A protein and the small-molecule ligand that binds it are described below.
Small molecule (SMILES): O=S(=O)(Nc1cccc(-n2ncc(-c3nn[nH]n3)c2C2CC2)c1)c1ccccc1

Sequence of chain 1.A:
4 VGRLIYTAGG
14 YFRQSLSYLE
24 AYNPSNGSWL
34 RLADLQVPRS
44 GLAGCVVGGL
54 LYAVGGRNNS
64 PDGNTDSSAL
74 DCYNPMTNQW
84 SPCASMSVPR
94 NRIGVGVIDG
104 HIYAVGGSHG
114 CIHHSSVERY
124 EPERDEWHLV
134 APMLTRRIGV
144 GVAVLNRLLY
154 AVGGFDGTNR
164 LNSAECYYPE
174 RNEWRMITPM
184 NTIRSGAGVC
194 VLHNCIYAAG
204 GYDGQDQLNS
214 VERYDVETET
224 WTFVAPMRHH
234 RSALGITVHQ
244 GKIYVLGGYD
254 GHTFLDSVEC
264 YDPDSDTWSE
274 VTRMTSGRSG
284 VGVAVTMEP

Binding-site contacts:
Ligand atom N4 contacts residue ARG163 of chain 1.A at 3.0 Å (salt-bridge).
Ligand atom C8 contacts residue ARG95 of chain 1.A at 3.7 Å.
Ligand atom C1 contacts residue SER282 of chain 1.A at 3.4 Å.
Ligand atom N5 contacts residue DMS1 of chain 1.L at 3.7 Å.
Ligand atom C12 contacts residue ALA236 of chain 1.A at 3.7 Å (hydrophobic).
Ligand atom C18 contacts residue ALA236 of chain 1.A at 3.8 Å (hydrophobic).
Ligand atom O2 contacts residue GLY283 of chain 1.A at 3.3 Å.
Ligand atom N6 contacts residue SER188 of chain 1.A at 2.7 Å (h-bond).
Ligand atom C13 contacts residue DMS1 of chain 1.M at 3.3 Å.
Ligand atom C19 contacts residue GLY44 of chain 1.A at 3.7 Å.
Ligand atom O2 contacts residue SER282 of chain 1.A at 2.9 Å (h-bond).
Ligand atom C14 contacts residue SER188 of chain 1.A at 3.7 Å.
Ligand atom C15 contacts residue SER188 of chain 1.A at 3.6 Å.
Ligand atom N6 contacts residue PHE158 of chain 1.A at 3.8 Å.
Ligand atom C6 contacts residue TYR14 of chain 1.A at 3.8 Å (hydrophobic).
Ligand atom O2 contacts residue TYR14 of chain 1.A at 3.7 Å.
Ligand atom O1 contacts residue SO41 of chain 1.E at 3.5 Å (h-bond).
Ligand atom C19 contacts residue GLY283 of chain 1.A at 3.7 Å.
Ligand atom O1 contacts residue TYR14 of chain 1.A at 3.2 Å.
Ligand atom C3 contacts residue TYR252 of chain 1.A at 3.7 Å (hydrophobic).
Ligand atom C12 contacts residue SER235 of chain 1.A at 3.6 Å.
Ligand atom N5 contacts residue ARG163 of chain 1.A at 2.8 Å (salt-bridge).
Ligand atom N7 contacts residue ARG95 of chain 1.A at 3.7 Å.
Ligand atom C9 contacts residue ARG95 of chain 1.A at 3.7 Å.
Ligand atom C2 contacts residue SER282 of chain 1.A at 3.5 Å.
Ligand atom N5 contacts residue SER188 of chain 1.A at 3.8 Å.
Ligand atom N4 contacts residue DMS1 of chain 1.L at 3.5 Å (h-bond).
Ligand atom C2 contacts residue ALA236 of chain 1.A at 3.7 Å (hydrophobic).
Ligand atom C19 contacts residue ALA236 of chain 1.A at 3.8 Å (hydrophobic).
Ligand atom O1 contacts residue SER43 of chain 1.A at 3.8 Å.
Ligand atom N3 contacts residue DMS1 of chain 1.L at 3.5 Å (h-bond).
Ligand atom C15 contacts residue DMS1 of chain 1.L at 3.8 Å.
Ligand atom S1 contacts residue SER282 of chain 1.A at 3.7 Å.
Ligand atom C5 contacts residue PHE257 of chain 1.A at 3.8 Å (hydrophobic).
Ligand atom C4 contacts residue DMS1 of chain 1.M at 3.7 Å.
Ligand atom N4 contacts residue TYR205 of chain 1.A at 3.6 Å.
Ligand atom N1 contacts residue SO41 of chain 1.E at 3.2 Å (h-bond).
Ligand atom C16 contacts residue SER188 of chain 1.A at 3.4 Å.
Ligand atom C16 contacts residue GLY142 of chain 1.A at 3.6 Å.
Ligand atom N7 contacts residue GLY142 of chain 1.A at 3.2 Å.